A protein and the small-molecule ligand that binds it are described below.
Small molecule (SMILES): NC(=O)CC[C@H](N)C(=O)O

Sequence of chain 1.C:
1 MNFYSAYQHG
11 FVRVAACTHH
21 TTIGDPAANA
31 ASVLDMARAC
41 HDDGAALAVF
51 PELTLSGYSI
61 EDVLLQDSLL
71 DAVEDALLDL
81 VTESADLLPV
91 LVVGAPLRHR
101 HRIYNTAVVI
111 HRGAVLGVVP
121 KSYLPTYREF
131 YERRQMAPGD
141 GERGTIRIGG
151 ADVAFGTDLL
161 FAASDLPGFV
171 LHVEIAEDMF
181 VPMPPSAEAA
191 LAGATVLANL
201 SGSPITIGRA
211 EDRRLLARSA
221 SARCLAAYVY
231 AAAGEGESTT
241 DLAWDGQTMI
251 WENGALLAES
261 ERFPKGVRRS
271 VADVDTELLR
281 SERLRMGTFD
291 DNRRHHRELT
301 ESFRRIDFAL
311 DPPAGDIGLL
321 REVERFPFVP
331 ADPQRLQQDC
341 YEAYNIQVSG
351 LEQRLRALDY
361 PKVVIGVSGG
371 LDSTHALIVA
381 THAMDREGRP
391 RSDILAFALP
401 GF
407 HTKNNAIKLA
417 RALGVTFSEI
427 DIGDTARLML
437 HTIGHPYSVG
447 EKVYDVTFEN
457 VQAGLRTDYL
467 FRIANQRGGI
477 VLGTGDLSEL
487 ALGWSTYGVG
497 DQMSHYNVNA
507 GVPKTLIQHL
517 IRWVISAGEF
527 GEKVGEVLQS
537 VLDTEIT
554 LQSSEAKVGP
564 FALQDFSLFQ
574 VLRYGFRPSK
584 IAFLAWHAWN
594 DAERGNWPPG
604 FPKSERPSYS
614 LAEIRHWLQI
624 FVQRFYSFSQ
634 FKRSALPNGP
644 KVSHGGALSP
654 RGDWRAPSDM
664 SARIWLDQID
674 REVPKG

Binding-site contacts:
Ligand atom N contacts residue PHE180 of chain 1.C at 3.8 Å.
Ligand atom C contacts residue GLU177 of chain 1.C at 3.7 Å.
Ligand atom NE2 contacts residue ALA176 of chain 1.C at 3.8 Å.
Ligand atom CD contacts residue GLU132 of chain 1.C at 4.1 Å.
Ligand atom OE1 contacts residue PRO125 of chain 1.C at 3.3 Å.
Ligand atom NE2 contacts residue GLU52 of chain 1.C at 3.4 Å (salt-bridge).
Ligand atom CB contacts residue GLU177 of chain 1.C at 4.2 Å.
Ligand atom CA contacts residue PHE180 of chain 1.C at 4.2 Å (hydrophobic).
Ligand atom O contacts residue PHE180 of chain 1.C at 3.1 Å.
Ligand atom OXT contacts residue GLU177 of chain 1.C at 2.7 Å (salt-bridge).
Ligand atom OE1 contacts residue GLU52 of chain 1.C at 4.2 Å.
Ligand atom OXT contacts residue TYR127 of chain 1.C at 3.1 Å (h-bond).
Ligand atom NE2 contacts residue TYR58 of chain 1.C at 3.0 Å (h-bond).
Ligand atom CG contacts residue ALA176 of chain 1.C at 4.3 Å (hydrophobic).
Ligand atom CD contacts residue GLU52 of chain 1.C at 4.3 Å.
Ligand atom N contacts residue ARG209 of chain 1.C at 3.7 Å.
Ligand atom CB contacts residue ALA176 of chain 1.C at 4.1 Å (hydrophobic).
Ligand atom OE1 contacts residue GLU177 of chain 1.C at 3.2 Å.
Ligand atom OE1 contacts residue LYS121 of chain 1.C at 2.3 Å (salt-bridge).
Ligand atom O contacts residue GLU177 of chain 1.C at 4.2 Å.
Ligand atom CG contacts residue PRO125 of chain 1.C at 4.2 Å (hydrophobic).
Ligand atom NE2 contacts residue GLU132 of chain 1.C at 4.0 Å.
Ligand atom OE1 contacts residue GLU132 of chain 1.C at 3.8 Å.
Ligand atom CB contacts residue PHE130 of chain 1.C at 4.2 Å (hydrophobic).
Ligand atom CA contacts residue PHE130 of chain 1.C at 3.9 Å (hydrophobic).
Ligand atom C contacts residue PHE180 of chain 1.C at 3.8 Å (hydrophobic).
Ligand atom CD contacts residue ALA176 of chain 1.C at 3.5 Å (hydrophobic).
Ligand atom NE2 contacts residue PHE130 of chain 1.C at 3.5 Å.
Ligand atom CG contacts residue GLU177 of chain 1.C at 3.8 Å.
Ligand atom CD contacts residue LYS121 of chain 1.C at 3.4 Å.
Ligand atom CD contacts residue PRO125 of chain 1.C at 3.8 Å (hydrophobic).
Ligand atom CD contacts residue GLU177 of chain 1.C at 3.9 Å.
Ligand atom NE2 contacts residue LYS121 of chain 1.C at 3.8 Å.
Ligand atom CD contacts residue PHE130 of chain 1.C at 3.8 Å (hydrophobic).
Ligand atom CG contacts residue PHE130 of chain 1.C at 3.5 Å (hydrophobic).
Ligand atom NE2 contacts residue SER203 of chain 1.C at 4.2 Å.
Ligand atom OE1 contacts residue ALA176 of chain 1.C at 3.3 Å.
Ligand atom N contacts residue SER203 of chain 1.C at 3.6 Å.
Ligand atom OXT contacts residue PHE130 of chain 1.C at 4.2 Å.
Ligand atom CD contacts residue TYR58 of chain 1.C at 3.9 Å (hydrophobic).